Binding-site contacts:
Ligand atom O7 contacts residue HIS1101 of chain 1.C at 3.5 Å.
Ligand atom C8 contacts residue ASN1098 of chain 1.C at 3.4 Å.
Ligand atom C4 contacts residue ASN1098 of chain 1.C at 4.2 Å.
Ligand atom C6 contacts residue PHE1103 of chain 1.C at 3.6 Å (hydrophobic).
Ligand atom O4 contacts residue HIS1101 of chain 1.C at 3.6 Å.
Ligand atom C7 contacts residue HIS1101 of chain 1.C at 4.3 Å.
Ligand atom C3 contacts residue THR1100 of chain 1.C at 4.2 Å.
Ligand atom N2 contacts residue THR1100 of chain 1.C at 3.3 Å (h-bond).
Ligand atom C2 contacts residue THR1100 of chain 1.C at 4.1 Å.
Ligand atom O6 contacts residue PHE1103 of chain 1.C at 3.9 Å.
Ligand atom C5 contacts residue HIS1101 of chain 1.C at 3.4 Å.
Ligand atom C1 contacts residue THR1100 of chain 1.C at 4.4 Å.
Ligand atom C3 contacts residue HIS1101 of chain 1.C at 3.5 Å.
Ligand atom O5 contacts residue PHE1103 of chain 1.C at 3.6 Å.
Ligand atom C7 contacts residue ASN1098 of chain 1.C at 3.3 Å.
Ligand atom N2 contacts residue ASN1098 of chain 1.C at 2.9 Å (h-bond).
Ligand atom C5 contacts residue ASN1098 of chain 1.C at 3.7 Å.
Ligand atom C2 contacts residue HIS1101 of chain 1.C at 4.2 Å.
Ligand atom C1 contacts residue PHE1103 of chain 1.C at 4.1 Å (hydrophobic).
Ligand atom O7 contacts residue ASN1098 of chain 1.C at 3.3 Å (h-bond).
Ligand atom C1 contacts residue HIS1101 of chain 1.C at 3.9 Å.
Ligand atom C2 contacts residue ASN1098 of chain 1.C at 2.5 Å.
Ligand atom C4 contacts residue HIS1101 of chain 1.C at 3.7 Å.
Ligand atom O5 contacts residue ASN1098 of chain 1.C at 2.4 Å (h-bond).
Ligand atom C1 contacts residue ASN1098 of chain 1.C at 1.4 Å.
Ligand atom C8 contacts residue THR1100 of chain 1.C at 4.1 Å.
Ligand atom O5 contacts residue HIS1101 of chain 1.C at 4.1 Å.
Ligand atom C3 contacts residue ASN1098 of chain 1.C at 3.8 Å.
Ligand atom C5 contacts residue PHE1103 of chain 1.C at 3.8 Å (hydrophobic).
Ligand atom C7 contacts residue THR1100 of chain 1.C at 4.2 Å.

Sequence of chain 1.C:
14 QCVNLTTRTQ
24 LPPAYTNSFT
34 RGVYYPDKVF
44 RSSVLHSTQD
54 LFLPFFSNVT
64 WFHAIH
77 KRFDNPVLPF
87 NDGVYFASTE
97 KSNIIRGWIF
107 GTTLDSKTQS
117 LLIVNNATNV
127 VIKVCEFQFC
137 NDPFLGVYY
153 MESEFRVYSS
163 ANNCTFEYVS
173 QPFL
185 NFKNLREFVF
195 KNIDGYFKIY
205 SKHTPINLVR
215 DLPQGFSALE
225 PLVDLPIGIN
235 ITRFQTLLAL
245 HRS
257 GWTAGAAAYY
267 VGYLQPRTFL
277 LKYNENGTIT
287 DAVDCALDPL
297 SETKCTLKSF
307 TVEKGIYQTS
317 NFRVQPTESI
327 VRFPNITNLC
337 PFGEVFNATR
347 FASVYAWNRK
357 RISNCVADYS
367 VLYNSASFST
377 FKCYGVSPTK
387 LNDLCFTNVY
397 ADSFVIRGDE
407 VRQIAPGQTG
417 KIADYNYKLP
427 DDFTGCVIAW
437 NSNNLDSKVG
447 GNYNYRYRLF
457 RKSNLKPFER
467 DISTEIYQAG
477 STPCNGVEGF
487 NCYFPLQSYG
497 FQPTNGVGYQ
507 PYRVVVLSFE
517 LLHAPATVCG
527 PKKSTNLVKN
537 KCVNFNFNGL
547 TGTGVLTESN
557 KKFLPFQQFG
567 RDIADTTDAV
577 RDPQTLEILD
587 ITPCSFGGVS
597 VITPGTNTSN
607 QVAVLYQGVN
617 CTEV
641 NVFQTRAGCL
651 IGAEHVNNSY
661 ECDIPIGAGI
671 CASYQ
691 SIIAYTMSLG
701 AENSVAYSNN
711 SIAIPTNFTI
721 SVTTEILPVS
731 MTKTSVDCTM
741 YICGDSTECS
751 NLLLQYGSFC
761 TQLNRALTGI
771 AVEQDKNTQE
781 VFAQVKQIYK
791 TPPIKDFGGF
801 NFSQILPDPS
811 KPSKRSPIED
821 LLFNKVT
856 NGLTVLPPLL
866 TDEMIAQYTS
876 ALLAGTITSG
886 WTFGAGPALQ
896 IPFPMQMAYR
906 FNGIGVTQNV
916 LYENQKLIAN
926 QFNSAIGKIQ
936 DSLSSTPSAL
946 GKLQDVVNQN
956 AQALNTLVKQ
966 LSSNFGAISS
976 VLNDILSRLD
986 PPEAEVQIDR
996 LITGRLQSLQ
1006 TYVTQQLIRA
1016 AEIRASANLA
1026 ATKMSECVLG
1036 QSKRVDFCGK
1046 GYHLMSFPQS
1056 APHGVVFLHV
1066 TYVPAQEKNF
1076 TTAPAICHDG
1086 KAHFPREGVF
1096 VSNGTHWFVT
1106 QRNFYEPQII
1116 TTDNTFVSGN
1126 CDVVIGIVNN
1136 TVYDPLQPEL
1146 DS

This protein binds this small molecule.
Small molecule (SMILES): CC(=O)N[C@H]1[C@H](O[C@H]2[C@H](O)[C@@H](NC(C)=O)CO[C@@H]2CO)O[C@H](CO)[C@@H](O)[C@@H]1O